A protein and the small-molecule ligand that binds it are described below.
Small molecule (SMILES): CC(=O)N[C@@H]1[C@@H](O[C@H]2O[C@H](CO)[C@H](O)[C@H](O)[C@H]2NC(C)=O)[C@@H](O)[C@@H](C)O[C@H]1O

Binding-site contacts:
Ligand atom C4 contacts residue LEU214 of chain 1.A at 4.1 Å (hydrophobic).
Ligand atom C5 contacts residue LEU127 of chain 1.A at 4.1 Å (hydrophobic).
Ligand atom C6 contacts residue GLY213 of chain 1.A at 4.2 Å.
Ligand atom O7 contacts residue ASN101 of chain 1.A at 3.9 Å.
Ligand atom C3 contacts residue ASN129 of chain 1.A at 3.5 Å.
Ligand atom C4 contacts residue LEU127 of chain 1.A at 3.4 Å (hydrophobic).
Ligand atom O3 contacts residue ASP85 of chain 1.A at 2.9 Å (salt-bridge).
Ligand atom O4 contacts residue LEU214 of chain 1.A at 3.0 Å (h-bond).
Ligand atom N2 contacts residue ASN129 of chain 1.A at 3.9 Å.
Ligand atom O5 contacts residue LEU214 of chain 1.A at 4.0 Å.
Ligand atom O7 contacts residue LEU214 of chain 1.A at 3.9 Å.
Ligand atom C6 contacts residue TYR218 of chain 1.A at 3.7 Å (hydrophobic).
Ligand atom O6 contacts residue TYR218 of chain 1.A at 3.4 Å.
Ligand atom O3 contacts residue GLY103 of chain 1.A at 2.9 Å (h-bond).
Ligand atom C3 contacts residue LEU127 of chain 1.A at 3.6 Å (hydrophobic).
Ligand atom O6 contacts residue SER215 of chain 1.A at 2.5 Å (h-bond).
Ligand atom N2 contacts residue GLY103 of chain 1.A at 4.3 Å.
Ligand atom O4 contacts residue GLY213 of chain 1.A at 3.2 Å.
Ligand atom C8 contacts residue GLY103 of chain 1.A at 4.3 Å.
Ligand atom O5 contacts residue SER215 of chain 1.A at 4.2 Å.
Ligand atom C1 contacts residue LEU214 of chain 1.A at 4.3 Å (hydrophobic).
Ligand atom C2 contacts residue LEU214 of chain 1.A at 4.2 Å (hydrophobic).
Ligand atom C3 contacts residue ASP85 of chain 1.A at 3.8 Å.
Ligand atom O3 contacts residue LEU127 of chain 1.A at 3.7 Å.
Ligand atom C7 contacts residue GLY103 of chain 1.A at 3.6 Å.
Ligand atom C8 contacts residue TYR104 of chain 1.A at 3.8 Å (hydrophobic).
Ligand atom C5 contacts residue LEU214 of chain 1.A at 4.2 Å (hydrophobic).
Ligand atom C8 contacts residue TRP132 of chain 1.A at 4.1 Å (hydrophobic).
Ligand atom O3 contacts residue GLY102 of chain 1.A at 3.8 Å.
Ligand atom C6 contacts residue LEU214 of chain 1.A at 3.7 Å (hydrophobic).
Ligand atom O4 contacts residue ASP85 of chain 1.A at 2.7 Å (salt-bridge).
Ligand atom C4 contacts residue GLY213 of chain 1.A at 4.2 Å.
Ligand atom C8 contacts residue TYR218 of chain 1.A at 4.3 Å (hydrophobic).
Ligand atom C3 contacts residue GLY103 of chain 1.A at 4.2 Å.
Ligand atom O3 contacts residue ASN129 of chain 1.A at 3.1 Å (h-bond).
Ligand atom C6 contacts residue SER215 of chain 1.A at 3.5 Å.
Ligand atom C7 contacts residue ASN129 of chain 1.A at 4.3 Å.
Ligand atom O7 contacts residue GLY102 of chain 1.A at 3.5 Å.
Ligand atom C4 contacts residue ASP85 of chain 1.A at 3.3 Å.
Ligand atom O7 contacts residue GLY103 of chain 1.A at 2.8 Å (h-bond).

Sequence of chain 1.A:
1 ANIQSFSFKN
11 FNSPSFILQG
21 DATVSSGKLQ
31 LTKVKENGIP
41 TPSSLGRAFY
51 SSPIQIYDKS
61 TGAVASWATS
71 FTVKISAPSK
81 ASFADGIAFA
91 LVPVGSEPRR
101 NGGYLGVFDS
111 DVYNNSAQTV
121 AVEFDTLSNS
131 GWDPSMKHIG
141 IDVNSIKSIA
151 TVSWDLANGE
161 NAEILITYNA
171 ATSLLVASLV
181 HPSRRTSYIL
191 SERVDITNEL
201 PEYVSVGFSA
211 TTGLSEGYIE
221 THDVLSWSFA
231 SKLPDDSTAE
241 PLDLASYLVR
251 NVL